Sequence of chain 2.A:
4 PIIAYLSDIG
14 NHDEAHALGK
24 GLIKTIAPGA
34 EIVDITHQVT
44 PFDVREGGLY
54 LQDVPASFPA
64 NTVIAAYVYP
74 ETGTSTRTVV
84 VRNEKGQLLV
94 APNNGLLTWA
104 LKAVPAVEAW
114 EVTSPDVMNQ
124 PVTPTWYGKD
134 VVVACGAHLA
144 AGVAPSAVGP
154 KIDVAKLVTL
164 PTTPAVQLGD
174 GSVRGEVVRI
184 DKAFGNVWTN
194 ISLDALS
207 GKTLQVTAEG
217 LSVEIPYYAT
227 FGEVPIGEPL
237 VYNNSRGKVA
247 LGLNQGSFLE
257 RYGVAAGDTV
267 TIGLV

Binding-site contacts:
Ligand atom CB contacts residue TRP129 of chain 2.A at 4.0 Å (hydrophobic).
Ligand atom N contacts residue TRP191 of chain 3.A at 3.8 Å.
Ligand atom CA contacts residue SER241 of chain 3.A at 3.2 Å.
Ligand atom CG contacts residue THR128 of chain 2.A at 3.2 Å.
Ligand atom C contacts residue TYR238 of chain 3.A at 4.2 Å (hydrophobic).
Ligand atom SD contacts residue PHE187 of chain 3.A at 3.2 Å.
Ligand atom CA contacts residue THR128 of chain 2.A at 4.2 Å.
Ligand atom OXT contacts residue ASN189 of chain 3.A at 4.1 Å.
Ligand atom CE contacts residue ASP184 of chain 3.A at 2.3 Å.
Ligand atom CE contacts residue PHE227 of chain 3.A at 4.4 Å (hydrophobic).
Ligand atom O contacts residue SER241 of chain 3.A at 2.8 Å (h-bond).
Ligand atom CE contacts residue PHE187 of chain 3.A at 3.3 Å (hydrophobic).
Ligand atom N contacts residue ARG242 of chain 3.A at 4.2 Å.
Ligand atom CA contacts residue ASP184 of chain 3.A at 4.5 Å.
Ligand atom N contacts residue TRP129 of chain 2.A at 3.7 Å.
Ligand atom C contacts residue TRP191 of chain 3.A at 3.8 Å (hydrophobic).
Ligand atom C contacts residue ASN240 of chain 3.A at 4.0 Å.
Ligand atom O contacts residue TYR238 of chain 3.A at 4.1 Å.
Ligand atom O contacts residue TRP191 of chain 3.A at 4.4 Å.
Ligand atom OXT contacts residue ASN240 of chain 3.A at 4.0 Å.
Ligand atom OXT contacts residue ASP184 of chain 3.A at 3.9 Å.
Ligand atom SD contacts residue 5CD1 of chain 2.C at 3.5 Å.
Ligand atom CA contacts residue TRP191 of chain 3.A at 3.8 Å (hydrophobic).
Ligand atom O contacts residue ASN240 of chain 3.A at 3.4 Å.
Ligand atom OXT contacts residue PHE227 of chain 3.A at 4.2 Å.
Ligand atom C contacts residue SER241 of chain 3.A at 3.5 Å.
Ligand atom C contacts residue THR128 of chain 2.A at 3.5 Å.
Ligand atom CE contacts residue ASN189 of chain 3.A at 2.9 Å.
Ligand atom SD contacts residue ASP184 of chain 3.A at 3.6 Å.
Ligand atom CG contacts residue PHE227 of chain 3.A at 4.3 Å (hydrophobic).
Ligand atom CE contacts residue 5CD1 of chain 2.C at 3.4 Å.
Ligand atom OXT contacts residue THR128 of chain 2.A at 4.3 Å.
Ligand atom O contacts residue THR128 of chain 2.A at 2.8 Å (h-bond).
Ligand atom CB contacts residue SER241 of chain 3.A at 4.0 Å.
Ligand atom OXT contacts residue TRP191 of chain 3.A at 3.4 Å (h-bond).
Ligand atom N contacts residue SER241 of chain 3.A at 2.0 Å (h-bond).
Ligand atom CG contacts residue 5CD1 of chain 2.C at 3.6 Å.
Ligand atom CB contacts residue THR128 of chain 2.A at 3.2 Å.
Ligand atom OXT contacts residue TYR238 of chain 3.A at 3.1 Å (h-bond).

This protein binds this small molecule.
Small molecule (SMILES): CSCC[C@H](N)C(=O)O

Sequence of chain 3.A:
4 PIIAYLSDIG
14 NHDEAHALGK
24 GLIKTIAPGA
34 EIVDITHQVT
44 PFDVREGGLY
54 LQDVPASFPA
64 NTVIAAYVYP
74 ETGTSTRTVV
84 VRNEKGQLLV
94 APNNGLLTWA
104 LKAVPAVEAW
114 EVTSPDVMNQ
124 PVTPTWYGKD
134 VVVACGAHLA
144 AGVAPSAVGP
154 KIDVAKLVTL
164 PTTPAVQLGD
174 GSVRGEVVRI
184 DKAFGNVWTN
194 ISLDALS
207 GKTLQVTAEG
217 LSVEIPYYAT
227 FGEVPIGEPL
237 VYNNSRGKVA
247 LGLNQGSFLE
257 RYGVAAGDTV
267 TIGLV